Sequence of chain 1.A:
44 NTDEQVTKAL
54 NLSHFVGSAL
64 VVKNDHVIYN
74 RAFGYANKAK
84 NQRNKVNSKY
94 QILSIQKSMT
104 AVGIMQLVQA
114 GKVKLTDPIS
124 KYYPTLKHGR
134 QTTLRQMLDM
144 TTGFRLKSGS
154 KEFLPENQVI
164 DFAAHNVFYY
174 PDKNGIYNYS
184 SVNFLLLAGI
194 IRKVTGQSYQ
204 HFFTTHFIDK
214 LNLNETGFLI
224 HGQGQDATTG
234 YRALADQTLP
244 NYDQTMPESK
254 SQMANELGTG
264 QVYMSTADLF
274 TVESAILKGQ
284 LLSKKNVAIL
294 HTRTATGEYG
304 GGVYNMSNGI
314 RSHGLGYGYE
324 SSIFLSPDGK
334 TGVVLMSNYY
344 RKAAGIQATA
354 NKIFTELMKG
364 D

The protein below binds the small molecule below.
Small molecule (SMILES): O=P(O)(O)OC[C@H](O)CO

Binding-site contacts:
Ligand atom C1 contacts residue SER97 of chain 1.A at 3.4 Å.
Ligand atom C2 contacts residue TYR182 of chain 1.A at 4.3 Å (hydrophobic).
Ligand atom O2P contacts residue TYR307 of chain 1.A at 3.0 Å (h-bond).
Ligand atom O4P contacts residue HIS316 of chain 1.A at 3.3 Å (h-bond).
Ligand atom O1 contacts residue GLY317 of chain 1.A at 3.3 Å.
Ligand atom C3 contacts residue LEU318 of chain 1.A at 3.9 Å (hydrophobic).
Ligand atom C2 contacts residue G3P1 of chain 1.F at 4.3 Å.
Ligand atom C2 contacts residue GLY317 of chain 1.A at 4.0 Å.
Ligand atom O1 contacts residue G3P1 of chain 1.F at 2.7 Å.
Ligand atom O1P contacts residue HIS316 of chain 1.A at 3.4 Å (h-bond).
Ligand atom C1 contacts residue GLY317 of chain 1.A at 3.9 Å.
Ligand atom C3 contacts residue HIS316 of chain 1.A at 3.9 Å.
Ligand atom O3P contacts residue TYR182 of chain 1.A at 3.9 Å.
Ligand atom O1 contacts residue LEU318 of chain 1.A at 2.8 Å (h-bond).
Ligand atom P contacts residue HIS316 of chain 1.A at 3.8 Å.
Ligand atom O2 contacts residue TYR182 of chain 1.A at 3.5 Å.
Ligand atom O2 contacts residue G3P1 of chain 1.F at 4.1 Å.
Ligand atom O4P contacts residue TYR182 of chain 1.A at 2.8 Å (h-bond).
Ligand atom C1 contacts residue LEU318 of chain 1.A at 3.0 Å (hydrophobic).
Ligand atom O2 contacts residue SER97 of chain 1.A at 3.3 Å (h-bond).
Ligand atom C2 contacts residue LEU318 of chain 1.A at 3.8 Å (hydrophobic).
Ligand atom C1 contacts residue G3P1 of chain 1.F at 3.4 Å.
Ligand atom O4P contacts residue TYR307 of chain 1.A at 4.5 Å.
Ligand atom O3P contacts residue TYR307 of chain 1.A at 4.3 Å.
Ligand atom O4P contacts residue SER97 of chain 1.A at 3.7 Å.
Ligand atom P contacts residue TYR307 of chain 1.A at 4.1 Å.
Ligand atom O1 contacts residue LEU96 of chain 1.A at 3.9 Å.
Ligand atom C2 contacts residue SER97 of chain 1.A at 3.4 Å.
Ligand atom C2 contacts residue HIS316 of chain 1.A at 3.6 Å.
Ligand atom P contacts residue TYR182 of chain 1.A at 3.9 Å.
Ligand atom C3 contacts residue GLY317 of chain 1.A at 4.3 Å.
Ligand atom O2P contacts residue TYR182 of chain 1.A at 4.1 Å.
Ligand atom O2P contacts residue HIS316 of chain 1.A at 4.1 Å.
Ligand atom O1 contacts residue HIS316 of chain 1.A at 4.3 Å.
Ligand atom O1 contacts residue SER97 of chain 1.A at 2.7 Å (h-bond).